A small-molecule ligand and the protein it binds are described below.
Small molecule (SMILES): CC(C)[C@H](NC(=O)[C@H](CCCN=C(N)N)NC(=O)[C@@H](N)CCC(=O)O)C(=O)N[C@H](C=O)CCCCN

Sequence of chain 3.B:
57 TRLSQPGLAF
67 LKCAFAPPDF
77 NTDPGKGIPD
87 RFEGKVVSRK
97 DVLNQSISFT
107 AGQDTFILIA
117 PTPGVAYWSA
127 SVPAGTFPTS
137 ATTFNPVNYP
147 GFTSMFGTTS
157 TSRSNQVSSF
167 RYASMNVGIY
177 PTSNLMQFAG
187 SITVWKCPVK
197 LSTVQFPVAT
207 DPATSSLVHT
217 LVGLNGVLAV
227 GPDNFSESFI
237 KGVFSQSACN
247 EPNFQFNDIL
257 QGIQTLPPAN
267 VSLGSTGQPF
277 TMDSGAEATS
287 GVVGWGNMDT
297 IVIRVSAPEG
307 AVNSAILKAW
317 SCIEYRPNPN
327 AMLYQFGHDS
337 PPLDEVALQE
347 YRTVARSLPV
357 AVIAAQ

Binding-site contacts:
Ligand atom CG2 contacts residue PHE76 of chain 3.B at 3.8 Å (hydrophobic).